Binding-site contacts:
Ligand atom C7 contacts residue ASN701 of chain 1.B at 3.3 Å.
Ligand atom O5 contacts residue ASN701 of chain 1.B at 2.4 Å (h-bond).
Ligand atom C2 contacts residue ASN701 of chain 1.B at 2.5 Å.
Ligand atom O6 contacts residue TYR788 of chain 1.C at 4.1 Å.
Ligand atom C1 contacts residue ASN701 of chain 1.B at 1.4 Å.
Ligand atom C5 contacts residue ASN701 of chain 1.B at 3.7 Å.
Ligand atom C1 contacts residue TYR788 of chain 1.C at 4.2 Å (hydrophobic).
Ligand atom C8 contacts residue ASN701 of chain 1.B at 4.4 Å.
Ligand atom N2 contacts residue ASN701 of chain 1.B at 2.8 Å (h-bond).
Ligand atom O5 contacts residue TYR788 of chain 1.C at 3.7 Å.
Ligand atom C4 contacts residue ASN701 of chain 1.B at 4.3 Å.
Ligand atom C5 contacts residue TYR788 of chain 1.C at 3.5 Å (hydrophobic).
Ligand atom C6 contacts residue TYR788 of chain 1.C at 3.5 Å (hydrophobic).
Ligand atom O7 contacts residue ASN701 of chain 1.B at 3.6 Å (h-bond).
Ligand atom C3 contacts residue ASN701 of chain 1.B at 3.7 Å.

Sequence of chain 1.B:
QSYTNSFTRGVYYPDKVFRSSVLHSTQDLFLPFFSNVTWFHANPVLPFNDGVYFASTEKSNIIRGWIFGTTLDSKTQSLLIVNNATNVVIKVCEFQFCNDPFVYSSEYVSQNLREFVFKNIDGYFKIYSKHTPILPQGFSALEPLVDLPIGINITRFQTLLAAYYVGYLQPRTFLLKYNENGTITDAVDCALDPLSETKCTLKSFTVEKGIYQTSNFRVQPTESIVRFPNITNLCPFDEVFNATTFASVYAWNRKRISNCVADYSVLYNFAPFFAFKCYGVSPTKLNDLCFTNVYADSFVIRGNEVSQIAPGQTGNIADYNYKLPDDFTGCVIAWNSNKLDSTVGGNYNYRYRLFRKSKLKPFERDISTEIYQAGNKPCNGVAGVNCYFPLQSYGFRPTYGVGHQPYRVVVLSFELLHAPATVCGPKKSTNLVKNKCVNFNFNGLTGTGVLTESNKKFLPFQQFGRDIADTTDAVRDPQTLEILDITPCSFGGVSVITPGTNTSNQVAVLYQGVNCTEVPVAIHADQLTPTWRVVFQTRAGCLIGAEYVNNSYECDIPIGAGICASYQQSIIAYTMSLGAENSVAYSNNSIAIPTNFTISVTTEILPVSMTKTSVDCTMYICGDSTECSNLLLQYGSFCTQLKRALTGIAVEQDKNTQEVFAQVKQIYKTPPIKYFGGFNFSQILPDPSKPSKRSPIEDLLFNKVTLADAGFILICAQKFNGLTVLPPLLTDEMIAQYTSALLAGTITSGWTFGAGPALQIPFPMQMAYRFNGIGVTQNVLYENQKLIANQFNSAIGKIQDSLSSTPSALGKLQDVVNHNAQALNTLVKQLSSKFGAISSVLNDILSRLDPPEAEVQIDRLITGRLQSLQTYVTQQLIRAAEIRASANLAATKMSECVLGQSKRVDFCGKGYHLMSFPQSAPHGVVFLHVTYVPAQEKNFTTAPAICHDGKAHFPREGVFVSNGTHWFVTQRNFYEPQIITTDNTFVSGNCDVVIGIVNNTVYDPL

The protein below binds the small molecule below.
Small molecule (SMILES): CC(=O)N[C@@H]1[C@@H](O)[C@H](O)[C@@H](CO)O[C@H]1O

Sequence of chain 1.C:
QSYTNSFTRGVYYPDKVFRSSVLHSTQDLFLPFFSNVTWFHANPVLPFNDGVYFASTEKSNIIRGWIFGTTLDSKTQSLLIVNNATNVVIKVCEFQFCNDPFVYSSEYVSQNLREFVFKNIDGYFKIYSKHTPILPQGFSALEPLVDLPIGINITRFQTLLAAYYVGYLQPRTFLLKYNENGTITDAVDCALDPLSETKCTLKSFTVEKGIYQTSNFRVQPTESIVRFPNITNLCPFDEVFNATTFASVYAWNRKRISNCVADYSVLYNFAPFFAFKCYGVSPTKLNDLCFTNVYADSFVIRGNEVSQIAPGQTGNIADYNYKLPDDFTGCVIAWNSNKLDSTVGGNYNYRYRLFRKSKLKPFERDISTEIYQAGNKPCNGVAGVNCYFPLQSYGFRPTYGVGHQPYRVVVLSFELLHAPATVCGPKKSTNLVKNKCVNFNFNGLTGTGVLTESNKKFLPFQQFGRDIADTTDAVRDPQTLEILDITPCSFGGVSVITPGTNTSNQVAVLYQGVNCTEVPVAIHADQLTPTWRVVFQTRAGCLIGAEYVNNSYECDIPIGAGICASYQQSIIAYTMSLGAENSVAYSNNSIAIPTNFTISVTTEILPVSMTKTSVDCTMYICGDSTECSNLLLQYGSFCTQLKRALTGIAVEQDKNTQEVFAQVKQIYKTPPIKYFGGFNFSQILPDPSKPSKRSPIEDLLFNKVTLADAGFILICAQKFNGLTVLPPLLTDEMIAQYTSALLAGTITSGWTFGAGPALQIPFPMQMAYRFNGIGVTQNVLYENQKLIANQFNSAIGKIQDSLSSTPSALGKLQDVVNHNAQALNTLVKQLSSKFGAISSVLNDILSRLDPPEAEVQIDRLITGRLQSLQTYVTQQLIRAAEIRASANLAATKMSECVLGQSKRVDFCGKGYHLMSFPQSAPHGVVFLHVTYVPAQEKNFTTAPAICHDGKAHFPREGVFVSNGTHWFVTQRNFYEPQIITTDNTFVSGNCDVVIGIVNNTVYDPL